Sequence of chain 1.B:
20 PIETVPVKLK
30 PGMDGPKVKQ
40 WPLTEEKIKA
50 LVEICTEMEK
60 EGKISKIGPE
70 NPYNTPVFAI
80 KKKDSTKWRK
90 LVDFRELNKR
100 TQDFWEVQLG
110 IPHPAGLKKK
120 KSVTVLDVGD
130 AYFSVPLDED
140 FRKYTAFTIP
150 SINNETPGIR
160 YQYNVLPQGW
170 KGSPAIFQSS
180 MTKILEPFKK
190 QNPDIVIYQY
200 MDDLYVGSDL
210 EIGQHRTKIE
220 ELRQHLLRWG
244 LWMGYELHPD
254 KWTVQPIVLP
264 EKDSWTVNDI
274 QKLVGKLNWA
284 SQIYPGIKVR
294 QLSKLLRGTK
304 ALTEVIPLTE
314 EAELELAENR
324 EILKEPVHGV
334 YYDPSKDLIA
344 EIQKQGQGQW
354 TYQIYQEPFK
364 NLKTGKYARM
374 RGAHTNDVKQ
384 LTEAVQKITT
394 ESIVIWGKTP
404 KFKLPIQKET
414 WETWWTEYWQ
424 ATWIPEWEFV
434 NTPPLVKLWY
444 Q

A protein and the small-molecule ligand that binds it are described below.
Small molecule (SMILES): OC[C@H]1O[C@@](CO)(O[C@H]2O[C@H](CO)[C@@H](O)[C@H](O)[C@H]2O)[C@@H](O)[C@@H]1O

Binding-site contacts:
Ligand atom C3 contacts residue GLU95 of chain 1.B at 3.6 Å.
Ligand atom O2 contacts residue ASP92 of chain 1.B at 4.2 Å.
Ligand atom C1 contacts residue ASP92 of chain 1.B at 4.3 Å.
Ligand atom C5 contacts residue LYS411 of chain 1.B at 3.9 Å.
Ligand atom O1 contacts residue ASP92 of chain 1.B at 3.6 Å (salt-bridge).
Ligand atom O3 contacts residue ARG94 of chain 1.B at 4.2 Å.
Ligand atom O6 contacts residue PHE432 of chain 1.B at 3.9 Å.
Ligand atom O5 contacts residue GLU415 of chain 1.B at 3.8 Å.
Ligand atom C6 contacts residue TRP430 of chain 1.B at 4.2 Å (hydrophobic).
Ligand atom O6 contacts residue LYS411 of chain 1.B at 4.3 Å.
Ligand atom C1 contacts residue ARG94 of chain 1.B at 3.5 Å.
Ligand atom C6 contacts residue TRP430 of chain 1.B at 3.4 Å (hydrophobic).
Ligand atom O3 contacts residue GLU95 of chain 1.B at 2.6 Å (salt-bridge).
Ligand atom O1 contacts residue ARG94 of chain 1.B at 3.8 Å.
Ligand atom O6 contacts residue ARG94 of chain 1.B at 3.3 Å (salt-bridge).
Ligand atom C1 contacts residue VAL37 of chain 1.B at 3.6 Å (hydrophobic).
Ligand atom O3 contacts residue GLU429 of chain 1.B at 3.8 Å.
Ligand atom O4 contacts residue GLU415 of chain 1.B at 4.0 Å.
Ligand atom C4 contacts residue GLU429 of chain 1.B at 3.6 Å.
Ligand atom C6 contacts residue LYS411 of chain 1.B at 3.8 Å.
Ligand atom C2 contacts residue ARG94 of chain 1.B at 4.0 Å.
Ligand atom O6 contacts residue TRP430 of chain 1.B at 3.2 Å (h-bond).
Ligand atom O4 contacts residue LYS411 of chain 1.B at 3.4 Å (salt-bridge).
Ligand atom O6 contacts residue TRP430 of chain 1.B at 3.2 Å (h-bond).
Ligand atom O6 contacts residue GLU415 of chain 1.B at 2.5 Å (salt-bridge).
Ligand atom C6 contacts residue GLU415 of chain 1.B at 2.9 Å.
Ligand atom O2 contacts residue VAL37 of chain 1.B at 4.2 Å.
Ligand atom O1 contacts residue TRP40 of chain 1.B at 3.3 Å.
Ligand atom C6 contacts residue GLU429 of chain 1.B at 4.1 Å.
Ligand atom C3 contacts residue GLU429 of chain 1.B at 4.3 Å.
Ligand atom O3 contacts residue LYS98 of chain 1.B at 3.5 Å.
Ligand atom O6 contacts residue GLU429 of chain 1.B at 3.6 Å.
Ligand atom C4 contacts residue LYS98 of chain 1.B at 4.3 Å.
Ligand atom O4 contacts residue GLU429 of chain 1.B at 3.0 Å (salt-bridge).
Ligand atom O2 contacts residue GLU95 of chain 1.B at 4.0 Å.
Ligand atom C4 contacts residue GLU415 of chain 1.B at 4.0 Å.
Ligand atom O4 contacts residue LYS98 of chain 1.B at 3.4 Å (salt-bridge).
Ligand atom O5 contacts residue ARG94 of chain 1.B at 3.4 Å (salt-bridge).
Ligand atom C4 contacts residue LYS411 of chain 1.B at 4.2 Å.
Ligand atom C5 contacts residue GLU415 of chain 1.B at 2.9 Å.